Binding-site contacts:
Ligand atom CD1 contacts residue ASN29 of chain 1.E at 3.5 Å.
Ligand atom CA contacts residue HIS96 of chain 1.E at 3.5 Å.
Ligand atom O contacts residue ASN77 of chain 1.A at 3.2 Å (h-bond).
Ligand atom NE contacts residue GLY94 of chain 1.D at 3.1 Å (h-bond).
Ligand atom N contacts residue GLU63 of chain 1.A at 3.0 Å (salt-bridge).
Ligand atom CD2 contacts residue PHE99 of chain 1.A at 3.5 Å (hydrophobic).
Ligand atom O contacts residue ASN95 of chain 1.D at 3.1 Å (h-bond).
Ligand atom O contacts residue LYS66 of chain 1.A at 3.5 Å.
Ligand atom NH1 contacts residue GLY94 of chain 1.D at 3.3 Å (h-bond).
Ligand atom OE1 contacts residue ARG170 of chain 1.A at 2.5 Å (salt-bridge).
Ligand atom OXT contacts residue TYR84 of chain 1.A at 3.4 Å (h-bond).
Ligand atom NH2 contacts residue SER28 of chain 1.D at 3.0 Å (h-bond).
Ligand atom CD contacts residue ARG170 of chain 1.A at 3.3 Å.
Ligand atom O contacts residue LYS66 of chain 1.A at 2.7 Å (salt-bridge).
Ligand atom NH1 contacts residue PRO92 of chain 1.D at 2.7 Å (h-bond).
Ligand atom C contacts residue ASN77 of chain 1.A at 3.5 Å.
Ligand atom OXT contacts residue ILE80 of chain 1.A at 3.5 Å.
Ligand atom N contacts residue ASN77 of chain 1.A at 2.8 Å (h-bond).
Ligand atom O contacts residue GLN156 of chain 1.A at 3.5 Å (h-bond).
Ligand atom CD contacts residue SER28 of chain 1.D at 3.3 Å.
Ligand atom O contacts residue TYR84 of chain 1.A at 2.9 Å (h-bond).
Ligand atom N contacts residue LYS66 of chain 1.A at 3.4 Å (salt-bridge).
Ligand atom N contacts residue TYR171 of chain 1.A at 3.0 Å (h-bond).
Ligand atom CA contacts residue ASN77 of chain 1.A at 3.2 Å.
Ligand atom CD contacts residue TYR159 of chain 1.A at 3.5 Å (hydrophobic).
Ligand atom O contacts residue THR73 of chain 1.A at 3.5 Å.
Ligand atom N contacts residue TYR159 of chain 1.A at 3.3 Å.
Ligand atom CB contacts residue GLU63 of chain 1.A at 3.5 Å.
Ligand atom O contacts residue ARG30 of chain 1.E at 2.9 Å (salt-bridge).
Ligand atom NH2 contacts residue SER29 of chain 1.D at 2.9 Å (h-bond).
Ligand atom CG contacts residue TYR116 of chain 1.A at 3.2 Å (hydrophobic).
Ligand atom N contacts residue TYR7 of chain 1.A at 2.9 Å (h-bond).
Ligand atom CZ contacts residue HIS70 of chain 1.A at 3.4 Å.
Ligand atom CA contacts residue TYR159 of chain 1.A at 3.4 Å (hydrophobic).
Ligand atom CE1 contacts residue HIS70 of chain 1.A at 3.4 Å.
Ligand atom NE2 contacts residue THR163 of chain 1.A at 3.2 Å.
Ligand atom CD1 contacts residue MET45 of chain 1.A at 3.3 Å (hydrophobic).
Ligand atom O contacts residue THR143 of chain 1.A at 2.8 Å (h-bond).
Ligand atom O contacts residue TRP147 of chain 1.A at 3.0 Å (h-bond).
Ligand atom O contacts residue TYR159 of chain 1.A at 2.5 Å (h-bond).

Sequence of chain 1.D:
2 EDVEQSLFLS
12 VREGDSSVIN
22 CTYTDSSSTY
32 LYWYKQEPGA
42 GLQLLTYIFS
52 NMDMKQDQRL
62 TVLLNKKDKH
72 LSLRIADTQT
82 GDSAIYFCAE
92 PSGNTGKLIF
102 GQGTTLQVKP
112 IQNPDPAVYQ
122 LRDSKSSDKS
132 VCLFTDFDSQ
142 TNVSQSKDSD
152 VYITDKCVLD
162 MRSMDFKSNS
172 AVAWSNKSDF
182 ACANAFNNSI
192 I

Sequence of chain 1.E:
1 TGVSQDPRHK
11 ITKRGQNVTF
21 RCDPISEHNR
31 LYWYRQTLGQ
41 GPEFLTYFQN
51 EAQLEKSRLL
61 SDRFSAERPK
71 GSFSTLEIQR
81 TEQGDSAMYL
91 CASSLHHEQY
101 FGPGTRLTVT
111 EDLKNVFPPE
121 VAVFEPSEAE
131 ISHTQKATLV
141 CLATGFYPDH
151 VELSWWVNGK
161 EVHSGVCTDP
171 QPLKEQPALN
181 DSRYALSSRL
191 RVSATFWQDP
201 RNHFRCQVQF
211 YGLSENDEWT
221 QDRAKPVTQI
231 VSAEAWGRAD

A protein and the small-molecule ligand that binds it are described below.
Small molecule (SMILES): CC(C)C[C@H](NC(=O)[C@H](CC(C)C)NC(=O)[C@@H]1CCCN1C(=O)[C@H](Cc1ccccc1)NC(=O)[C@H](CC(C)C)NC(=O)[C@H](CCCN=C(N)N)NC(=O)[C@@H]1CCCN1C(=O)[C@H](CC(C)C)NC(=O)[C@@H](N)CCC(N)=O)C(=O)O

Sequence of chain 1.A:
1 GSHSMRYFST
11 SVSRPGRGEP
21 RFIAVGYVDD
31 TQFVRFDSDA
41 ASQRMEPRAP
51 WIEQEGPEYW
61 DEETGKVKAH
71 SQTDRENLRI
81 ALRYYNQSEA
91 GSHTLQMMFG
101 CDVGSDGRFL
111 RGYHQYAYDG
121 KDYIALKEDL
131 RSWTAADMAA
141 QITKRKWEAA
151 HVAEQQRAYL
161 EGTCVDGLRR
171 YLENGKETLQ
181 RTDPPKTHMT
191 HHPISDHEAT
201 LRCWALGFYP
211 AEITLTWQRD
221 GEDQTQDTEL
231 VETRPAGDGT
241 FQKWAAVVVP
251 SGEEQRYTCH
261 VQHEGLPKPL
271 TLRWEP